Sequence of chain 2.A:
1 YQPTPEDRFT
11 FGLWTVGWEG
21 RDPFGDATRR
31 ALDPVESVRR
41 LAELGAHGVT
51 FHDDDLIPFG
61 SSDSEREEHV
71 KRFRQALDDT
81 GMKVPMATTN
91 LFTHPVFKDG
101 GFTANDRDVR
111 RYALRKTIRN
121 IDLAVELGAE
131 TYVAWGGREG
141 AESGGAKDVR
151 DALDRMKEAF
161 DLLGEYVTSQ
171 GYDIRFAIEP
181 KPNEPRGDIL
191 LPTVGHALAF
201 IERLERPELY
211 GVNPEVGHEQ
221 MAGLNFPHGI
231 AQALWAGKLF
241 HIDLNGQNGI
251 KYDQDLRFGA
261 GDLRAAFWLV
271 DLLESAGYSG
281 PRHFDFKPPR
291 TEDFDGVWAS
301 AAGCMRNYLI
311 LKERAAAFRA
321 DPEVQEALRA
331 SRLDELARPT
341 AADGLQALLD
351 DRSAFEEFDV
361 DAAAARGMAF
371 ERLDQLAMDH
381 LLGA

Binding-site contacts:
Ligand atom O1 contacts residue TRP135 of chain 4.A at 3.6 Å.
Ligand atom O4 contacts residue GLU179 of chain 4.A at 2.5 Å (salt-bridge).
Ligand atom C1 contacts residue PHE24 of chain 2.A at 3.4 Å (hydrophobic).
Ligand atom O5 contacts residue PHE92 of chain 4.A at 3.8 Å.
Ligand atom C2 contacts residue ASP285 of chain 4.A at 3.8 Å.
Ligand atom O3 contacts residue MG1 of chain 4.B at 3.6 Å.
Ligand atom C4 contacts residue GLU179 of chain 4.A at 3.1 Å.
Ligand atom O1 contacts residue LYS181 of chain 4.A at 2.9 Å (salt-bridge).
Ligand atom O3 contacts residue TRP14 of chain 4.A at 3.4 Å (h-bond).
Ligand atom O5 contacts residue TRP135 of chain 4.A at 3.7 Å.
Ligand atom C3 contacts residue TRP135 of chain 4.A at 3.8 Å (hydrophobic).
Ligand atom O4 contacts residue ASP243 of chain 4.A at 3.0 Å (salt-bridge).
Ligand atom C2 contacts residue HIS218 of chain 4.A at 3.8 Å.
Ligand atom O2 contacts residue GLU179 of chain 4.A at 2.9 Å (salt-bridge).
Ligand atom O2 contacts residue MG1 of chain 4.B at 2.2 Å.
Ligand atom O4 contacts residue GLU215 of chain 4.A at 4.2 Å.
Ligand atom C1 contacts residue LYS181 of chain 4.A at 4.1 Å.
Ligand atom O2 contacts residue GLU215 of chain 4.A at 2.9 Å (salt-bridge).
Ligand atom O1 contacts residue PHE24 of chain 2.A at 3.6 Å.
Ligand atom C1 contacts residue TRP135 of chain 4.A at 3.7 Å (hydrophobic).
Ligand atom C2 contacts residue GLU179 of chain 4.A at 3.5 Å.
Ligand atom C5 contacts residue GLU179 of chain 4.A at 3.9 Å.
Ligand atom C2 contacts residue TRP135 of chain 4.A at 3.7 Å (hydrophobic).
Ligand atom O2 contacts residue HIS218 of chain 4.A at 3.4 Å.
Ligand atom O4 contacts residue ASP285 of chain 4.A at 2.8 Å (salt-bridge).
Ligand atom C3 contacts residue GLU179 of chain 4.A at 4.1 Å.
Ligand atom C3 contacts residue ASP285 of chain 4.A at 3.5 Å.
Ligand atom C5 contacts residue TRP135 of chain 4.A at 4.1 Å (hydrophobic).
Ligand atom O1 contacts residue HIS218 of chain 4.A at 3.1 Å (h-bond).
Ligand atom O3 contacts residue ASP285 of chain 4.A at 2.8 Å (salt-bridge).
Ligand atom O5 contacts residue HIS52 of chain 4.A at 2.6 Å (h-bond).
Ligand atom O2 contacts residue ASP285 of chain 4.A at 2.9 Å (salt-bridge).
Ligand atom O4 contacts residue MG1 of chain 4.B at 2.2 Å.
Ligand atom C4 contacts residue TRP135 of chain 4.A at 3.7 Å (hydrophobic).
Ligand atom C4 contacts residue MG1 of chain 4.B at 3.3 Å.
Ligand atom C5 contacts residue HIS52 of chain 4.A at 3.4 Å.
Ligand atom C3 contacts residue MG1 of chain 4.B at 3.5 Å.
Ligand atom C4 contacts residue ASP285 of chain 4.A at 3.7 Å.
Ligand atom O1 contacts residue ASP253 of chain 4.A at 4.0 Å.
Ligand atom C2 contacts residue MG1 of chain 4.B at 3.2 Å.

Sequence of chain 4.A:
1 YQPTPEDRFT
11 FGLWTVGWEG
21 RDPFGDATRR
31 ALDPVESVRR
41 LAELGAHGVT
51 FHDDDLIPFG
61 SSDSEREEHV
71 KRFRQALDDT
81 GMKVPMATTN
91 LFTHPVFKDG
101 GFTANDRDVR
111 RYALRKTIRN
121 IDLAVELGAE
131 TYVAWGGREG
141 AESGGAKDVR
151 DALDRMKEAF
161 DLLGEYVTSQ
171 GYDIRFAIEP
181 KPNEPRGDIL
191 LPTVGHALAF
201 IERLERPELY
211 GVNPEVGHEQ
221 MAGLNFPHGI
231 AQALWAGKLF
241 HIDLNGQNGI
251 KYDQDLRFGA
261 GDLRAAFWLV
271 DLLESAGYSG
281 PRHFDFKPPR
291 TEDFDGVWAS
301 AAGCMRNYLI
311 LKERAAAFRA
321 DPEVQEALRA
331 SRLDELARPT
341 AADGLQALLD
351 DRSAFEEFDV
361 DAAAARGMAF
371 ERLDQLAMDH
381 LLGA

This protein binds this small molecule.
Small molecule (SMILES): OC[C@@H](O)C(O)[C@@H](O)CO